A small-molecule ligand and the protein it binds are described below.
Small molecule (SMILES): COc1ccc2ccc(=O)oc2c1CC=C(C)C

Sequence of chain 1.B:
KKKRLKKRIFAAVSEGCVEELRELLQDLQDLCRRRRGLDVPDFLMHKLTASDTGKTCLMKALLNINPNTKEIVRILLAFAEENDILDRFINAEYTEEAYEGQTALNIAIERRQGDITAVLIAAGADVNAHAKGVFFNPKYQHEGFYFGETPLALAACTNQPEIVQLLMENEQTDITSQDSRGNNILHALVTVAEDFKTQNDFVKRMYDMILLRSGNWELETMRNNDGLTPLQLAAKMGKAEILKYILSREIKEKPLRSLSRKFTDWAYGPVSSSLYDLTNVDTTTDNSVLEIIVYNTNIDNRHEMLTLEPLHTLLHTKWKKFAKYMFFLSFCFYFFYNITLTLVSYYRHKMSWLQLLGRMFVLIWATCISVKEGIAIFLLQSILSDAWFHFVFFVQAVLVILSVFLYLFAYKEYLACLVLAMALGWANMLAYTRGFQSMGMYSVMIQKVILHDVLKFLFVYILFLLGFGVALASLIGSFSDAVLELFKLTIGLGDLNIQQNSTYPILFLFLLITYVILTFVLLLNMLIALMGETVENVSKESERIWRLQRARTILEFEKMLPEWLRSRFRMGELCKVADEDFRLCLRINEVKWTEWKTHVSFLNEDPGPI

Binding-site contacts:
Ligand atom C14 contacts residue GLU501 of chain 1.B at 4.2 Å.
Ligand atom C12 contacts residue TYR565 of chain 1.B at 3.4 Å (hydrophobic).
Ligand atom C06 contacts residue MET706 of chain 1.B at 4.0 Å (hydrophobic).
Ligand atom O03 contacts residue LYS500 of chain 1.B at 3.4 Å.
Ligand atom C14 contacts residue TYR565 of chain 1.B at 4.3 Å (hydrophobic).
Ligand atom C10 contacts residue TYR565 of chain 1.B at 4.1 Å (hydrophobic).
Ligand atom C07 contacts residue ILE497 of chain 1.B at 4.3 Å (hydrophobic).
Ligand atom C15 contacts residue ILE497 of chain 1.B at 3.9 Å (hydrophobic).
Ligand atom C07 contacts residue TYR565 of chain 1.B at 4.2 Å (hydrophobic).
Ligand atom C06 contacts residue ILE497 of chain 1.B at 3.7 Å (hydrophobic).
Ligand atom O03 contacts residue ILE497 of chain 1.B at 4.2 Å.
Ligand atom C11 contacts residue SER444 of chain 1.B at 3.6 Å.
Ligand atom O01 contacts residue ILE497 of chain 1.B at 3.4 Å.
Ligand atom C16 contacts residue CYS496 of chain 1.B at 4.4 Å (hydrophobic).
Ligand atom C05 contacts residue MET706 of chain 1.B at 3.6 Å (hydrophobic).
Ligand atom C04 contacts residue MET706 of chain 1.B at 3.6 Å (hydrophobic).
Ligand atom C14 contacts residue ILE497 of chain 1.B at 4.5 Å (hydrophobic).
Ligand atom C15 contacts residue LYS500 of chain 1.B at 4.0 Å.
Ligand atom C16 contacts residue TRP493 of chain 1.B at 4.2 Å (hydrophobic).
Ligand atom C10 contacts residue SER444 of chain 1.B at 3.6 Å.
Ligand atom C15 contacts residue GLU501 of chain 1.B at 4.0 Å.
Ligand atom O03 contacts residue GLU501 of chain 1.B at 3.0 Å (salt-bridge).
Ligand atom O01 contacts residue LYS500 of chain 1.B at 4.1 Å.
Ligand atom O01 contacts residue MET706 of chain 1.B at 4.5 Å.
Ligand atom C04 contacts residue ILE497 of chain 1.B at 4.3 Å (hydrophobic).
Ligand atom C08 contacts residue MET706 of chain 1.B at 4.2 Å (hydrophobic).
Ligand atom C09 contacts residue ILE497 of chain 1.B at 4.3 Å (hydrophobic).
Ligand atom C09 contacts residue TRP493 of chain 1.B at 4.5 Å (hydrophobic).